Sequence of chain 1.A:
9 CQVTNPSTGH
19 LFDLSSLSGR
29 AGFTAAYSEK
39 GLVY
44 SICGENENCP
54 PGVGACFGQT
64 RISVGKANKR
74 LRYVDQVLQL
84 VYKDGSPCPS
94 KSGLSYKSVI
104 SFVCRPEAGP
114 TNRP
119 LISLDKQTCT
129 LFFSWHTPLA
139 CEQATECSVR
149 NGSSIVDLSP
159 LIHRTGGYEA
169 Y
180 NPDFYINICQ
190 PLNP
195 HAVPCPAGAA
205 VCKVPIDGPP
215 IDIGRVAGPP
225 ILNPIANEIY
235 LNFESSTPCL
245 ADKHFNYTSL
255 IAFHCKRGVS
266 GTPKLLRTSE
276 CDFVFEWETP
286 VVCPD

The small molecule below binds the protein below.
Small molecule (SMILES): CC(=O)N[C@@H]1[C@@H](O)[C@H](O)[C@@H](CO)O[C@H]1O

Binding-site contacts:
Ligand atom O7 contacts residue ASN250 of chain 1.A at 3.5 Å (h-bond).
Ligand atom C1 contacts residue ASN250 of chain 1.A at 1.4 Å.
Ligand atom C5 contacts residue SER240 of chain 1.A at 3.9 Å.
Ligand atom O6 contacts residue ASP78 of chain 1.A at 3.3 Å (salt-bridge).
Ligand atom O5 contacts residue SER239 of chain 1.A at 3.8 Å.
Ligand atom N2 contacts residue ASN250 of chain 1.A at 2.9 Å (h-bond).
Ligand atom C2 contacts residue ASN250 of chain 1.A at 2.4 Å.
Ligand atom C1 contacts residue SER240 of chain 1.A at 4.3 Å.
Ligand atom C3 contacts residue ASN250 of chain 1.A at 3.8 Å.
Ligand atom O5 contacts residue SER240 of chain 1.A at 3.4 Å (h-bond).
Ligand atom O7 contacts residue HIS248 of chain 1.A at 3.8 Å.
Ligand atom C1 contacts residue SER239 of chain 1.A at 4.1 Å.
Ligand atom C5 contacts residue ASN250 of chain 1.A at 3.7 Å.
Ligand atom O6 contacts residue SER240 of chain 1.A at 2.9 Å (h-bond).
Ligand atom C6 contacts residue SER240 of chain 1.A at 3.3 Å.
Ligand atom C4 contacts residue ASN250 of chain 1.A at 4.2 Å.
Ligand atom C6 contacts residue ASP78 of chain 1.A at 4.1 Å.
Ligand atom O5 contacts residue ASN250 of chain 1.A at 2.4 Å (h-bond).
Ligand atom C7 contacts residue ASN250 of chain 1.A at 3.7 Å.